Binding-site contacts:
Ligand atom C3B contacts residue MET221 of chain 11.A at 3.8 Å (hydrophobic).
Ligand atom C31 contacts residue SER175 of chain 11.A at 3.6 Å.
Ligand atom C2C contacts residue VAL188 of chain 11.A at 3.2 Å (hydrophobic).
Ligand atom C6B contacts residue TYR197 of chain 11.A at 3.6 Å (hydrophobic).
Ligand atom C3C contacts residue VAL188 of chain 11.A at 3.3 Å (hydrophobic).
Ligand atom O1B contacts residue MET221 of chain 11.A at 3.4 Å.
Ligand atom C3 contacts residue PRO174 of chain 11.A at 3.8 Å (hydrophobic).
Ligand atom N3A contacts residue ASN219 of chain 11.A at 3.0 Å (h-bond).
Ligand atom O1 contacts residue TYR152 of chain 11.A at 3.9 Å.
Ligand atom C1B contacts residue MET221 of chain 11.A at 3.8 Å (hydrophobic).
Ligand atom C4C contacts residue TYR152 of chain 11.A at 3.8 Å (hydrophobic).
Ligand atom C5 contacts residue TYR152 of chain 11.A at 3.8 Å (hydrophobic).
Ligand atom C31 contacts residue VAL176 of chain 11.A at 3.3 Å (hydrophobic).
Ligand atom C7C contacts residue TYR128 of chain 11.A at 3.6 Å (hydrophobic).
Ligand atom C6C contacts residue VAL191 of chain 11.A at 3.2 Å (hydrophobic).
Ligand atom C7C contacts residue TYR197 of chain 11.A at 3.8 Å (hydrophobic).
Ligand atom C3C contacts residue TYR128 of chain 11.A at 3.9 Å (hydrophobic).
Ligand atom C31 contacts residue ALA150 of chain 11.A at 3.5 Å (hydrophobic).
Ligand atom C4 contacts residue TYR152 of chain 11.A at 3.9 Å (hydrophobic).
Ligand atom C4 contacts residue PHE186 of chain 11.A at 3.6 Å (hydrophobic).
Ligand atom C4A contacts residue ASN219 of chain 11.A at 3.5 Å.
Ligand atom C4B contacts residue LEU106 of chain 11.A at 3.7 Å (hydrophobic).
Ligand atom O1 contacts residue ALA24 of chain 11.C at 3.6 Å.
Ligand atom C2B contacts residue MET221 of chain 11.A at 3.5 Å (hydrophobic).
Ligand atom C5C contacts residue ILE104 of chain 11.A at 3.8 Å (hydrophobic).
Ligand atom CM1 contacts residue SER107 of chain 11.A at 3.9 Å.
Ligand atom C5 contacts residue PHE186 of chain 11.A at 3.5 Å (hydrophobic).
Ligand atom N2 contacts residue PHE186 of chain 11.A at 3.7 Å.
Ligand atom C4 contacts residue MET224 of chain 11.A at 3.8 Å (hydrophobic).
Ligand atom C6B contacts residue LEU106 of chain 11.A at 3.9 Å (hydrophobic).
Ligand atom C5B contacts residue TYR197 of chain 11.A at 3.7 Å (hydrophobic).
Ligand atom O1 contacts residue VAL188 of chain 11.A at 3.8 Å.
Ligand atom N2 contacts residue ALA24 of chain 11.C at 3.4 Å.
Ligand atom C5C contacts residue TYR128 of chain 11.A at 3.5 Å (hydrophobic).
Ligand atom C5B contacts residue LEU106 of chain 11.A at 3.5 Å (hydrophobic).
Ligand atom O1B contacts residue TYR128 of chain 11.A at 3.9 Å.
Ligand atom C6C contacts residue MET221 of chain 11.A at 3.7 Å (hydrophobic).
Ligand atom C31 contacts residue PRO174 of chain 11.A at 3.4 Å (hydrophobic).
Ligand atom C3 contacts residue PHE186 of chain 11.A at 3.8 Å (hydrophobic).
Ligand atom O1 contacts residue PHE186 of chain 11.A at 3.5 Å.

This protein binds this small molecule.
Small molecule (SMILES): Cc1cc(CCCCCCCOc2ccc(C3=N[C@@H](C)CO3)cc2)on1

Sequence of chain 11.C:
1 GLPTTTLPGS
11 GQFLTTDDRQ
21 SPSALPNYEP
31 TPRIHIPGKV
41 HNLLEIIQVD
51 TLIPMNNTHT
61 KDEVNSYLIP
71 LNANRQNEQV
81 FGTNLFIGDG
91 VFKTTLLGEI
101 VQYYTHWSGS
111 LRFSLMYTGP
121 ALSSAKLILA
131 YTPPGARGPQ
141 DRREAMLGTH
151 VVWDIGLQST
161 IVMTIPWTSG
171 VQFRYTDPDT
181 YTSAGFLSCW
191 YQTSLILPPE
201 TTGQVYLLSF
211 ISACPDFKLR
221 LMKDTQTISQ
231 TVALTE

Sequence of chain 11.A:
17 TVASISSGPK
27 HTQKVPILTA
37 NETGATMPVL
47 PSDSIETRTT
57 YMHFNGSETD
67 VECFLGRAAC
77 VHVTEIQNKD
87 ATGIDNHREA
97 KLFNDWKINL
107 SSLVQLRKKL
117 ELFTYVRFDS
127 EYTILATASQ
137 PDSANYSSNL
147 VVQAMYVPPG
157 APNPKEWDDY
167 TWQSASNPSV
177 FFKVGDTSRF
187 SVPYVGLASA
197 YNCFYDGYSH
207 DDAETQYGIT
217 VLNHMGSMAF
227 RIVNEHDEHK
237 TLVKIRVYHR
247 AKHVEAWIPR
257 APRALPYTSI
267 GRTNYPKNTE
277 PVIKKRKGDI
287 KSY